A protein and the small-molecule ligand that binds it are described below.
Small molecule (SMILES): OC[C@H]1O[C@H](OC[C@H]2O[C@H](O)[C@@H](O)[C@@H](O[C@H]3O[C@H](CO)[C@@H](O)[C@H](O)[C@@H]3O)[C@@H]2O)[C@@H](O)[C@@H](O)[C@@H]1O

Sequence of chain 3.A:
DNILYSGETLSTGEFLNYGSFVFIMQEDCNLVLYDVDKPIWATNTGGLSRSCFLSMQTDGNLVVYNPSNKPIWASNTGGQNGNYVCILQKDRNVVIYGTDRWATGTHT

Binding-site contacts:
Ligand atom O6 contacts residue ASP100 of chain 3.A at 3.9 Å.
Ligand atom O6 contacts residue ASN93 of chain 4.A at 3.9 Å.
Ligand atom C5 contacts residue ASN83 of chain 3.A at 3.9 Å.
Ligand atom C5 contacts residue ASP100 of chain 3.A at 4.3 Å.
Ligand atom O2 contacts residue GLN89 of chain 4.A at 3.3 Å (h-bond).
Ligand atom O5 contacts residue HIS107 of chain 3.A at 4.4 Å.
Ligand atom C4 contacts residue VAL95 of chain 4.A at 4.0 Å (hydrophobic).
Ligand atom O6 contacts residue ALA103 of chain 3.A at 3.2 Å.
Ligand atom C2 contacts residue HIS107 of chain 3.A at 4.2 Å.
Ligand atom C2 contacts residue ASP91 of chain 4.A at 3.6 Å.
Ligand atom O1 contacts residue HIS107 of chain 3.A at 3.5 Å (h-bond).
Ligand atom O2 contacts residue HIS107 of chain 3.A at 3.9 Å.
Ligand atom C5 contacts residue ASN93 of chain 4.A at 3.8 Å.
Ligand atom C4 contacts residue ASN93 of chain 4.A at 4.1 Å.
Ligand atom C2 contacts residue GLN89 of chain 4.A at 4.2 Å.
Ligand atom O2 contacts residue ASP91 of chain 4.A at 2.7 Å (salt-bridge).
Ligand atom O2 contacts residue ASN83 of chain 3.A at 4.4 Å.
Ligand atom O3 contacts residue TYR97 of chain 4.A at 3.4 Å (h-bond).
Ligand atom O2 contacts residue ASN93 of chain 4.A at 2.9 Å (h-bond).
Ligand atom C4 contacts residue ASN83 of chain 3.A at 4.1 Å.
Ligand atom C6 contacts residue ALA103 of chain 3.A at 3.6 Å (hydrophobic).
Ligand atom C4 contacts residue TYR97 of chain 4.A at 3.6 Å (hydrophobic).
Ligand atom O5 contacts residue ASN93 of chain 4.A at 2.9 Å (h-bond).
Ligand atom C1 contacts residue HIS107 of chain 3.A at 4.2 Å.
Ligand atom C2 contacts residue ASN93 of chain 4.A at 3.8 Å.
Ligand atom O3 contacts residue GLN89 of chain 4.A at 3.1 Å (h-bond).
Ligand atom C6 contacts residue VAL95 of chain 4.A at 4.0 Å (hydrophobic).
Ligand atom C3 contacts residue HIS107 of chain 3.A at 4.4 Å.
Ligand atom C4 contacts residue GLN89 of chain 4.A at 4.3 Å.
Ligand atom O4 contacts residue ASP100 of chain 3.A at 4.0 Å.
Ligand atom O4 contacts residue VAL95 of chain 4.A at 4.1 Å.
Ligand atom O4 contacts residue TYR97 of chain 4.A at 2.8 Å (h-bond).
Ligand atom C6 contacts residue ASN93 of chain 4.A at 4.0 Å.
Ligand atom O3 contacts residue ASP91 of chain 4.A at 4.0 Å.
Ligand atom C1 contacts residue ASN93 of chain 4.A at 3.5 Å.
Ligand atom C3 contacts residue TYR97 of chain 4.A at 4.1 Å (hydrophobic).
Ligand atom C3 contacts residue ASN83 of chain 3.A at 4.1 Å.
Ligand atom C3 contacts residue GLN89 of chain 4.A at 4.1 Å.
Ligand atom O4 contacts residue ASN83 of chain 3.A at 3.2 Å.
Ligand atom C6 contacts residue ASP100 of chain 3.A at 3.5 Å.

Sequence of chain 4.A:
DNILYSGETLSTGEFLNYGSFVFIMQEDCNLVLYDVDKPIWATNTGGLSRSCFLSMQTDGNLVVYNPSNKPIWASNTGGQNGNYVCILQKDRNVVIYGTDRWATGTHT